Sequence of chain 1.B:
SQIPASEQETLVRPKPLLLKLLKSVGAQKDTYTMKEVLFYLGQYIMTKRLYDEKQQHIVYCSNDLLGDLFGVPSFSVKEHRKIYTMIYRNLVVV

This small molecule binds to this protein.
Small molecule (SMILES): CC(C)(C)NC(=O)Cc1ccc(Cl)cc1-n1c(C2CCCCC2)nc(-c2nnn[nH]2)c1-c1ccc(F)c(Cl)c1

Binding-site contacts:
Ligand atom CL2 contacts residue ILE84 of chain 1.B at 3.8 Å.
Ligand atom C33 contacts residue MET47 of chain 1.B at 3.5 Å (hydrophobic).
Ligand atom C43 contacts residue LEU39 of chain 1.B at 3.5 Å (hydrophobic).
Ligand atom CL1 contacts residue ILE46 of chain 1.B at 3.5 Å.
Ligand atom C2 contacts residue HIS81 of chain 1.B at 3.3 Å.
Ligand atom C16 contacts residue VAL78 of chain 1.B at 3.5 Å (hydrophobic).
Ligand atom C15 contacts residue VAL78 of chain 1.B at 3.8 Å (hydrophobic).
Ligand atom O53 contacts residue GLY43 of chain 1.B at 3.3 Å.
Ligand atom N17 contacts residue VAL78 of chain 1.B at 3.8 Å.
Ligand atom N21 contacts residue HIS81 of chain 1.B at 2.8 Å (h-bond).
Ligand atom C41 contacts residue GLY43 of chain 1.B at 3.5 Å.
Ligand atom C27 contacts residue GLN57 of chain 1.B at 3.8 Å.
Ligand atom C57 contacts residue MET47 of chain 1.B at 3.5 Å (hydrophobic).
Ligand atom C27 contacts residue TYR52 of chain 1.B at 3.6 Å (hydrophobic).
Ligand atom C41 contacts residue LEU39 of chain 1.B at 3.5 Å (hydrophobic).
Ligand atom N21 contacts residue VAL78 of chain 1.B at 3.7 Å.
Ligand atom C7 contacts residue HIS81 of chain 1.B at 3.6 Å.
Ligand atom CL2 contacts residue TYR85 of chain 1.B at 3.6 Å.
Ligand atom C9 contacts residue HIS81 of chain 1.B at 3.2 Å.
Ligand atom C2 contacts residue LEU39 of chain 1.B at 3.8 Å (hydrophobic).
Ligand atom C30 contacts residue GLN57 of chain 1.B at 3.8 Å.
Ligand atom N14 contacts residue VAL78 of chain 1.B at 3.9 Å.
Ligand atom C27 contacts residue VAL60 of chain 1.B at 3.8 Å (hydrophobic).
Ligand atom F1 contacts residue TYR85 of chain 1.B at 3.8 Å.
Ligand atom C13 contacts residue VAL78 of chain 1.B at 3.9 Å (hydrophobic).
Ligand atom C24 contacts residue VAL78 of chain 1.B at 3.9 Å (hydrophobic).
Ligand atom C24 contacts residue GLN57 of chain 1.B at 3.6 Å.
Ligand atom C27 contacts residue ILE46 of chain 1.B at 3.9 Å (hydrophobic).
Ligand atom C4 contacts residue HIS81 of chain 1.B at 3.5 Å.
Ligand atom C30 contacts residue TYR52 of chain 1.B at 3.6 Å (hydrophobic).
Ligand atom C43 contacts residue GLY43 of chain 1.B at 3.5 Å.
Ligand atom C45 contacts residue ILE46 of chain 1.B at 3.9 Å (hydrophobic).
Ligand atom C6 contacts residue HIS81 of chain 1.B at 3.6 Å.
Ligand atom CL2 contacts residue HIS81 of chain 1.B at 3.6 Å.
Ligand atom F1 contacts residue HIS81 of chain 1.B at 3.3 Å.
Ligand atom F1 contacts residue LEU39 of chain 1.B at 3.5 Å.
Ligand atom N20 contacts residue HIS81 of chain 1.B at 3.5 Å (h-bond).
Ligand atom C3 contacts residue LEU39 of chain 1.B at 3.9 Å (hydrophobic).
Ligand atom CL1 contacts residue PHE76 of chain 1.B at 3.9 Å.
Ligand atom C3 contacts residue HIS81 of chain 1.B at 3.4 Å.